Binding-site contacts:
Ligand atom CL2 contacts residue TRP123 of chain 1.A at 4.3 Å.
Ligand atom CAK contacts residue ARG5 of chain 1.A at 4.2 Å.
Ligand atom CL2 contacts residue ARG5 of chain 1.A at 4.3 Å.
Ligand atom CAF contacts residue F7T1 of chain 1.H at 2.4 Å.
Ligand atom CAB contacts residue F7T1 of chain 1.H at 3.3 Å.
Ligand atom CAR contacts residue ARG5 of chain 1.A at 3.2 Å.
Ligand atom CL2 contacts residue F7T1 of chain 1.H at 3.7 Å.
Ligand atom CAC contacts residue F7T1 of chain 1.H at 3.8 Å.
Ligand atom CAD contacts residue F7T1 of chain 1.H at 3.4 Å.
Ligand atom CL2 contacts residue PHE38 of chain 1.A at 4.1 Å.
Ligand atom CAN contacts residue ARG125 of chain 1.A at 4.4 Å.
Ligand atom CAD contacts residue ALA122 of chain 1.A at 4.1 Å (hydrophobic).
Ligand atom CAB contacts residue ARG5 of chain 1.A at 4.1 Å.
Ligand atom NAL contacts residue ARG5 of chain 1.A at 3.4 Å (salt-bridge).
Ligand atom CAB contacts residue ALA122 of chain 1.A at 4.2 Å (hydrophobic).
Ligand atom CAF contacts residue TRP123 of chain 1.A at 3.3 Å (hydrophobic).
Ligand atom CAD contacts residue TRP123 of chain 1.A at 4.3 Å (hydrophobic).
Ligand atom CAC contacts residue ALA122 of chain 1.A at 3.6 Å (hydrophobic).
Ligand atom NAM contacts residue ARG5 of chain 1.A at 3.6 Å.
Ligand atom CAH contacts residue F7T1 of chain 1.H at 3.7 Å.
Ligand atom CAN contacts residue ARG5 of chain 1.A at 4.2 Å.
Ligand atom CAN contacts residue ALA122 of chain 1.A at 4.0 Å (hydrophobic).
Ligand atom CAG contacts residue F7T1 of chain 1.H at 3.7 Å.
Ligand atom CAA contacts residue ARG5 of chain 1.A at 3.8 Å.
Ligand atom CAE contacts residue TRP123 of chain 1.A at 3.3 Å (hydrophobic).
Ligand atom CAF contacts residue ARG5 of chain 1.A at 4.4 Å.
Ligand atom NAL contacts residue F7T1 of chain 1.H at 3.2 Å (h-bond).
Ligand atom CAA contacts residue F7T1 of chain 1.H at 2.9 Å.
Ligand atom CAJ contacts residue ARG5 of chain 1.A at 3.5 Å.
Ligand atom CAA contacts residue TRP123 of chain 1.A at 4.3 Å (hydrophobic).
Ligand atom CL2 contacts residue LYS33 of chain 1.A at 4.1 Å.
Ligand atom NAQ contacts residue F7T1 of chain 1.H at 3.8 Å.
Ligand atom CAG contacts residue ARG5 of chain 1.A at 3.3 Å.
Ligand atom CAE contacts residue F7T1 of chain 1.H at 2.7 Å.
Ligand atom CAH contacts residue ARG5 of chain 1.A at 3.4 Å.
Ligand atom PT contacts residue ARG5 of chain 1.A at 3.6 Å.
Ligand atom NAM contacts residue F7T1 of chain 1.H at 4.0 Å.
Ligand atom NAQ contacts residue ARG5 of chain 1.A at 3.6 Å.
Ligand atom CL1 contacts residue F7T1 of chain 1.H at 4.1 Å.
Ligand atom PT contacts residue F7T1 of chain 1.H at 3.6 Å.

A small-molecule ligand and the protein it binds are described below.
Small molecule (SMILES): O=S(=O)(O)CCCn1c2[n+](c3ccccc31)[Pt](Cl)(Cl)[n+]1ccccc1-2

Sequence of chain 1.A:
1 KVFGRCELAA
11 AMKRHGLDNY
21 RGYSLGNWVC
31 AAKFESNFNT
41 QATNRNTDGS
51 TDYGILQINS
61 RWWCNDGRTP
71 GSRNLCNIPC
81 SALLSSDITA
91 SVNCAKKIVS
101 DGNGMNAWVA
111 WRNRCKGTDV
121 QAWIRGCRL